Binding-site contacts:
Ligand atom C6 contacts residue THR116 of chain 44.A at 3.5 Å.
Ligand atom O5 contacts residue ASN259 of chain 44.B at 2.4 Å (h-bond).
Ligand atom C7 contacts residue ASN259 of chain 44.B at 3.1 Å.
Ligand atom C3 contacts residue ASN259 of chain 44.B at 3.8 Å.
Ligand atom C1 contacts residue THR116 of chain 44.A at 3.3 Å.
Ligand atom C4 contacts residue ASN259 of chain 44.B at 4.2 Å.
Ligand atom N2 contacts residue ASN259 of chain 44.B at 2.9 Å (h-bond).
Ligand atom O5 contacts residue THR116 of chain 44.A at 2.6 Å (h-bond).
Ligand atom O6 contacts residue PHE118 of chain 44.A at 3.9 Å.
Ligand atom C5 contacts residue ASN259 of chain 44.B at 3.7 Å.
Ligand atom O7 contacts residue ASN259 of chain 44.B at 3.0 Å (h-bond).
Ligand atom C5 contacts residue THR116 of chain 44.A at 3.5 Å.
Ligand atom C2 contacts residue ASN259 of chain 44.B at 2.4 Å.
Ligand atom C6 contacts residue PHE118 of chain 44.A at 4.4 Å (hydrophobic).
Ligand atom C1 contacts residue ASN259 of chain 44.B at 1.4 Å.
Ligand atom O6 contacts residue LYS115 of chain 44.A at 4.4 Å.
Ligand atom C6 contacts residue LYS115 of chain 44.A at 3.9 Å.
Ligand atom C8 contacts residue ASN259 of chain 44.B at 4.1 Å.

Sequence of chain 44.A:
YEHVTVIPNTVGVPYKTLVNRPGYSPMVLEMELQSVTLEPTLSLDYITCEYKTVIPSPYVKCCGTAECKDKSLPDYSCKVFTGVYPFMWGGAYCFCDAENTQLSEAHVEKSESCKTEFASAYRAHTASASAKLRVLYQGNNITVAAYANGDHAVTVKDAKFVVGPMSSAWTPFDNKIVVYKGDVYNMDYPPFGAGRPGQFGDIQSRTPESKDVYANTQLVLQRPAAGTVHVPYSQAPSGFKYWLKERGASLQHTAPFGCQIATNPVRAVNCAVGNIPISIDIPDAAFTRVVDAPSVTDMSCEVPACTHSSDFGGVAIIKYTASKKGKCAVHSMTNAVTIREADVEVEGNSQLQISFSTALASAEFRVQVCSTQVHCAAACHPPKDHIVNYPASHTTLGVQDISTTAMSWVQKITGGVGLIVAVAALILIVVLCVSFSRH

This protein binds this small molecule.
Small molecule (SMILES): CC(=O)N[C@@H]1[C@@H](O)[C@H](O)[C@@H](CO)O[C@H]1O

Sequence of chain 44.B:
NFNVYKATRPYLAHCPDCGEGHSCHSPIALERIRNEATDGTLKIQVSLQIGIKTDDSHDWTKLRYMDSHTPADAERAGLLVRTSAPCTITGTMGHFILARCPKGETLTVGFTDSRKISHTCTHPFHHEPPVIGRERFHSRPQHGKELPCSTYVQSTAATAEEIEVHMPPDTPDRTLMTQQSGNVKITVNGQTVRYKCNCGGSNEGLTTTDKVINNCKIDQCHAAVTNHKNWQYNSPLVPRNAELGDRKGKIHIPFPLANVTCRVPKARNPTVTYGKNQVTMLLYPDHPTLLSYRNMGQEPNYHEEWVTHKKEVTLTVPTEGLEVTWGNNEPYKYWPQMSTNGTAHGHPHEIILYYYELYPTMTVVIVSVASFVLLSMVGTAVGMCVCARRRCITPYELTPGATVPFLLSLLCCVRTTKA